A protein and the small-molecule ligand that binds it are described below.
Small molecule (SMILES): Nc1ncnc2c1ncn2[C@@H]1O[C@H](COP(=O)=O)[C@@H](O[P](=O)(O)OC[C@H]2O[C@@H](n3ccc(=O)[nH]c3=O)[C@H](O)[C@@H]2O)[C@H]1O

Sequence of chain 1.E:
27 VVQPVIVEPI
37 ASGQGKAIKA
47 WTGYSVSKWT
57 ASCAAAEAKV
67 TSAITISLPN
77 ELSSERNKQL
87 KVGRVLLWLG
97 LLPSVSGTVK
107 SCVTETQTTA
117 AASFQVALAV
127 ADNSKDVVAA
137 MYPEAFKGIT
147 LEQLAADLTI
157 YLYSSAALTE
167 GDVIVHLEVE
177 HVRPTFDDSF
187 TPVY

Sequence of chain 3.F:
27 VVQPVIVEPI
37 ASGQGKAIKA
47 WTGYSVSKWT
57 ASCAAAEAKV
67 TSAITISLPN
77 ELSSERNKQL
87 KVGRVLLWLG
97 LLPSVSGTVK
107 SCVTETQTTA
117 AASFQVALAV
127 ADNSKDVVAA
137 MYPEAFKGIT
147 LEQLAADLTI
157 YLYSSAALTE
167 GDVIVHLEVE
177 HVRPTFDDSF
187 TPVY

Binding-site contacts:
Ligand atom C1' contacts residue LYS143 of chain 1.E at 4.0 Å.
Ligand atom C2' contacts residue LYS143 of chain 1.E at 4.5 Å.
Ligand atom N9 contacts residue LYS143 of chain 1.E at 3.8 Å.
Ligand atom N9 contacts residue TRP47 of chain 1.E at 4.0 Å.
Ligand atom N9 contacts residue GLU140 of chain 1.E at 4.1 Å.
Ligand atom C2' contacts residue GLU140 of chain 1.E at 3.5 Å.
Ligand atom C8 contacts residue TRP47 of chain 1.E at 4.0 Å (hydrophobic).
Ligand atom O4' contacts residue LYS143 of chain 1.E at 4.2 Å.
Ligand atom C5 contacts residue TRP47 of chain 1.E at 4.0 Å (hydrophobic).
Ligand atom O4' contacts residue GLU140 of chain 1.E at 4.1 Å.
Ligand atom C1' contacts residue GLU140 of chain 1.E at 3.2 Å.
Ligand atom OP1 contacts residue LYS45 of chain 3.F at 4.3 Å.
Ligand atom N6 contacts residue TRP47 of chain 1.E at 4.2 Å.
Ligand atom N1 contacts residue TRP47 of chain 1.E at 3.8 Å.
Ligand atom C6 contacts residue TRP47 of chain 1.E at 3.9 Å (hydrophobic).
Ligand atom C2 contacts residue TRP47 of chain 1.E at 3.8 Å (hydrophobic).
Ligand atom N7 contacts residue LYS143 of chain 1.E at 3.7 Å.
Ligand atom O4' contacts residue TRP47 of chain 1.E at 4.0 Å.
Ligand atom C8 contacts residue GLU140 of chain 1.E at 4.1 Å.
Ligand atom N7 contacts residue TRP47 of chain 1.E at 4.0 Å.
Ligand atom N3 contacts residue TRP47 of chain 1.E at 3.9 Å.
Ligand atom C1' contacts residue TRP47 of chain 1.E at 4.3 Å (hydrophobic).
Ligand atom C4 contacts residue TRP47 of chain 1.E at 3.9 Å (hydrophobic).
Ligand atom O2' contacts residue GLU140 of chain 1.E at 3.0 Å (salt-bridge).
Ligand atom C8 contacts residue LYS143 of chain 1.E at 2.8 Å.